Sequence of chain 1.A:
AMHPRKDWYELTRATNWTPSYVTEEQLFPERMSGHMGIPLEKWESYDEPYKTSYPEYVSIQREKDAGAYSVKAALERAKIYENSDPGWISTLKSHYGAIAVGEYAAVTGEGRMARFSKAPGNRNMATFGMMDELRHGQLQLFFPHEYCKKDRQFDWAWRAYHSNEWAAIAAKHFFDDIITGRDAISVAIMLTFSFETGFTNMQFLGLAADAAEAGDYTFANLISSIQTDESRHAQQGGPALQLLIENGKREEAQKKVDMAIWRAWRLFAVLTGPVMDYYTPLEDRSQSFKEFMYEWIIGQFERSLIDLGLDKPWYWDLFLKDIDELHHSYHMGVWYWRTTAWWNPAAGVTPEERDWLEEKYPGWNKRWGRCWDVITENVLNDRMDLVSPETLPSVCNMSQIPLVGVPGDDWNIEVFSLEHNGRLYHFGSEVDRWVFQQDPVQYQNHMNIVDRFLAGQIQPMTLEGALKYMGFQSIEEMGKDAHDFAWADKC

This small molecule binds to this protein.
Small molecule (SMILES): Cc1ccc(O)cc1

Binding-site contacts:
Ligand atom OH contacts residue GLU134 of chain 1.A at 3.3 Å (salt-bridge).
Ligand atom CB contacts residue ILE100 of chain 1.A at 4.0 Å (hydrophobic).
Ligand atom CD1 contacts residue GLY103 of chain 1.A at 3.8 Å.
Ligand atom OH contacts residue FE1 of chain 1.E at 2.9 Å.
Ligand atom CG contacts residue PHE176 of chain 1.A at 4.1 Å (hydrophobic).
Ligand atom CG contacts residue PHE196 of chain 1.A at 4.0 Å (hydrophobic).
Ligand atom CZ contacts residue GLU197 of chain 1.A at 3.9 Å.
Ligand atom CB contacts residue GLU104 of chain 1.A at 3.7 Å.
Ligand atom CZ contacts residue GLU104 of chain 1.A at 3.4 Å.
Ligand atom CE1 contacts residue ALA107 of chain 1.A at 3.7 Å (hydrophobic).
Ligand atom CE2 contacts residue PHE205 of chain 1.A at 4.1 Å (hydrophobic).
Ligand atom CE1 contacts residue GLU104 of chain 1.A at 3.6 Å.
Ligand atom CE1 contacts residue FE1 of chain 1.E at 3.9 Å.
Ligand atom CD1 contacts residue GLU104 of chain 1.A at 4.0 Å.
Ligand atom CE1 contacts residue GLU197 of chain 1.A at 4.0 Å.
Ligand atom CZ contacts residue PHE196 of chain 1.A at 4.1 Å (hydrophobic).
Ligand atom CE2 contacts residue THR201 of chain 1.A at 4.0 Å.
Ligand atom OH contacts residue GLU231 of chain 1.A at 3.0 Å (salt-bridge).
Ligand atom CB contacts residue PHE176 of chain 1.A at 3.3 Å (hydrophobic).
Ligand atom CD1 contacts residue ALA107 of chain 1.A at 3.9 Å (hydrophobic).
Ligand atom OH contacts residue GLU197 of chain 1.A at 3.0 Å (salt-bridge).
Ligand atom CZ contacts residue GLU134 of chain 1.A at 4.0 Å.
Ligand atom CD2 contacts residue GLU104 of chain 1.A at 3.8 Å.
Ligand atom CD1 contacts residue PHE196 of chain 1.A at 4.2 Å (hydrophobic).
Ligand atom CE1 contacts residue GLU134 of chain 1.A at 3.8 Å.
Ligand atom CZ contacts residue FE1 of chain 1.E at 3.3 Å.
Ligand atom CD1 contacts residue ILE180 of chain 1.A at 4.2 Å (hydrophobic).
Ligand atom OH contacts residue GLU104 of chain 1.A at 3.8 Å.
Ligand atom CG contacts residue GLY103 of chain 1.A at 4.2 Å.
Ligand atom CB contacts residue GLY103 of chain 1.A at 3.6 Å.
Ligand atom CE2 contacts residue PHE196 of chain 1.A at 4.0 Å (hydrophobic).
Ligand atom CD2 contacts residue PHE196 of chain 1.A at 3.9 Å (hydrophobic).
Ligand atom OH contacts residue FE1 of chain 1.F at 2.2 Å.
Ligand atom CZ contacts residue FE1 of chain 1.F at 3.5 Å.
Ligand atom CG contacts residue GLU104 of chain 1.A at 4.0 Å.
Ligand atom CZ contacts residue GLU231 of chain 1.A at 3.9 Å.
Ligand atom CE2 contacts residue GLU231 of chain 1.A at 4.2 Å.
Ligand atom CE2 contacts residue FE1 of chain 1.E at 3.8 Å.
Ligand atom CE1 contacts residue FE1 of chain 1.F at 4.0 Å.
Ligand atom CE2 contacts residue GLU104 of chain 1.A at 3.5 Å.